Sequence of chain 1.A:
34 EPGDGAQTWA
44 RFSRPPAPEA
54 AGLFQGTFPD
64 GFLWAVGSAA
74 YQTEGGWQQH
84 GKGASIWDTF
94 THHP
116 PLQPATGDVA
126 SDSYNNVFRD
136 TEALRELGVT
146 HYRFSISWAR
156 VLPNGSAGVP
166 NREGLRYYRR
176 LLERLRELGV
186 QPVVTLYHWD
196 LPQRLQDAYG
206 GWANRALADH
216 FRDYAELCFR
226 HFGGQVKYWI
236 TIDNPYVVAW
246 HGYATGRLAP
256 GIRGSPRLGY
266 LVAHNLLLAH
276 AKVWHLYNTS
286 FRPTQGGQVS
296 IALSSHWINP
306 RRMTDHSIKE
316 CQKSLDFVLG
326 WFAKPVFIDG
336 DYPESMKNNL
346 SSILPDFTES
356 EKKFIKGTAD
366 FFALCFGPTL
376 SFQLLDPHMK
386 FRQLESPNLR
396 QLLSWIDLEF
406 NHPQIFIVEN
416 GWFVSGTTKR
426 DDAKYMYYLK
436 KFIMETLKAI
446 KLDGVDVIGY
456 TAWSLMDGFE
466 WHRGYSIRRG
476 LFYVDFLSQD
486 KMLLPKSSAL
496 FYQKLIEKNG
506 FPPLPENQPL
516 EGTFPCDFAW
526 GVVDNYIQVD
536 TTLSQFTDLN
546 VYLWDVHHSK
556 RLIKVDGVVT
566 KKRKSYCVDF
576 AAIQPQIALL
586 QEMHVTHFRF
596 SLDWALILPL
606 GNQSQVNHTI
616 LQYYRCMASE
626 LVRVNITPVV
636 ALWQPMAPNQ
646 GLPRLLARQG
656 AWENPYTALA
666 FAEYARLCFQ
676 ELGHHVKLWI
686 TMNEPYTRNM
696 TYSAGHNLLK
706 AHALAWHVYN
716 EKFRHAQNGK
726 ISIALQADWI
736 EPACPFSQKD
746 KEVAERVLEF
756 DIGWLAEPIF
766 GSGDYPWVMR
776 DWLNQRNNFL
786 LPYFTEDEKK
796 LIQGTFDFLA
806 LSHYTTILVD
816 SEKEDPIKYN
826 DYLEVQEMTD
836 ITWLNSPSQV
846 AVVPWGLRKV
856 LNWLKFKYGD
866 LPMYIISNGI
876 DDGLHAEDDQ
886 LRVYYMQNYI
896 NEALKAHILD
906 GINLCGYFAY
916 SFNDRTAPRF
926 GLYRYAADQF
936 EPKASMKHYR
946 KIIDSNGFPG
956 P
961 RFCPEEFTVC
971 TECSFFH

A small-molecule ligand and the protein it binds are described below.
Small molecule (SMILES): CC(=O)N[C@@H]1[C@@H](O)[C@H](O)[C@@H](CO)O[C@H]1O

Binding-site contacts:
Ligand atom N2 contacts residue ASN159 of chain 1.A at 2.9 Å (h-bond).
Ligand atom C5 contacts residue ARG199 of chain 1.A at 4.4 Å.
Ligand atom O7 contacts residue ASN159 of chain 1.A at 3.2 Å (h-bond).
Ligand atom C5 contacts residue ASN159 of chain 1.A at 3.7 Å.
Ligand atom O5 contacts residue ARG199 of chain 1.A at 4.3 Å.
Ligand atom C7 contacts residue ASN159 of chain 1.A at 3.2 Å.
Ligand atom C8 contacts residue ASN159 of chain 1.A at 4.4 Å.
Ligand atom C4 contacts residue ASN159 of chain 1.A at 4.2 Å.
Ligand atom C1 contacts residue ASN159 of chain 1.A at 1.4 Å.
Ligand atom C2 contacts residue ASN159 of chain 1.A at 2.5 Å.
Ligand atom O5 contacts residue PRO158 of chain 1.A at 4.1 Å.
Ligand atom O5 contacts residue ASN159 of chain 1.A at 2.4 Å (h-bond).
Ligand atom C6 contacts residue ARG199 of chain 1.A at 3.5 Å.
Ligand atom C3 contacts residue ASN159 of chain 1.A at 3.8 Å.